Sequence of chain 1.C:
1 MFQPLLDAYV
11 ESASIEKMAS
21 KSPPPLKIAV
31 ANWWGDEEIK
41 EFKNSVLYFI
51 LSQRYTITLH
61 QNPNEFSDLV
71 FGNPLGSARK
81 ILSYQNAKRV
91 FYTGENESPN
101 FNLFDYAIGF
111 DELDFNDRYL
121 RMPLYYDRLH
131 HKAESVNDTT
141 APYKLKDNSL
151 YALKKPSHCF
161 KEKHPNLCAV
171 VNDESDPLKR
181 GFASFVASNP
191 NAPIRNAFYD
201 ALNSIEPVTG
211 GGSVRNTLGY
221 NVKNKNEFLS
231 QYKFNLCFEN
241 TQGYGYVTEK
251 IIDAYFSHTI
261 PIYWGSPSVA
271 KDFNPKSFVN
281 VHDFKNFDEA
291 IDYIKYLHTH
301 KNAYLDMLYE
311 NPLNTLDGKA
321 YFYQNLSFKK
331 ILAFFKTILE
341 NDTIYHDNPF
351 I

This small molecule binds to this protein.
Small molecule (SMILES): C[C@@H]1O[C@@H](O)[C@@H](O)[C@H](O)[C@@H]1O

Binding-site contacts:
Ligand atom C3 contacts residue GLY94 of chain 1.C at 3.6 Å.
Ligand atom O2 contacts residue GDP1 of chain 1.K at 3.0 Å (h-bond).
Ligand atom C4 contacts residue GDP1 of chain 1.K at 4.1 Å.
Ligand atom C4 contacts residue GLY94 of chain 1.C at 4.2 Å.
Ligand atom O3 contacts residue THR248 of chain 1.C at 3.7 Å.
Ligand atom C4 contacts residue LEU124 of chain 1.C at 3.7 Å (hydrophobic).
Ligand atom C1 contacts residue ASN240 of chain 1.C at 4.2 Å.
Ligand atom C2 contacts residue TYR246 of chain 1.C at 3.2 Å (hydrophobic).
Ligand atom O5 contacts residue LYS250 of chain 1.C at 3.1 Å (salt-bridge).
Ligand atom C3 contacts residue THR248 of chain 1.C at 4.5 Å.
Ligand atom C2 contacts residue GDP1 of chain 1.K at 2.5 Å.
Ligand atom C3 contacts residue TYR246 of chain 1.C at 3.4 Å (hydrophobic).
Ligand atom C6 contacts residue GLU249 of chain 1.C at 3.7 Å.
Ligand atom C1 contacts residue LYS250 of chain 1.C at 3.4 Å.
Ligand atom C1 contacts residue GDP1 of chain 1.K at 1.4 Å.
Ligand atom O3 contacts residue TYR246 of chain 1.C at 2.5 Å (h-bond).
Ligand atom O2 contacts residue ASN240 of chain 1.C at 2.5 Å (h-bond).
Ligand atom C3 contacts residue GDP1 of chain 1.K at 3.8 Å.
Ligand atom C4 contacts residue GLU249 of chain 1.C at 3.9 Å.
Ligand atom C2 contacts residue LYS250 of chain 1.C at 3.6 Å.
Ligand atom C4 contacts residue LYS250 of chain 1.C at 4.1 Å.
Ligand atom O4 contacts residue GDP1 of chain 1.K at 4.2 Å.
Ligand atom C6 contacts residue GDP1 of chain 1.K at 3.8 Å.
Ligand atom C2 contacts residue ASN240 of chain 1.C at 3.6 Å.
Ligand atom O3 contacts residue GLU95 of chain 1.C at 4.1 Å.
Ligand atom C5 contacts residue GLU249 of chain 1.C at 4.2 Å.
Ligand atom C5 contacts residue GDP1 of chain 1.K at 3.6 Å.
Ligand atom O3 contacts residue GLY94 of chain 1.C at 2.6 Å (h-bond).
Ligand atom O5 contacts residue GLU249 of chain 1.C at 3.9 Å.
Ligand atom C5 contacts residue LYS250 of chain 1.C at 4.1 Å.
Ligand atom O4 contacts residue THR248 of chain 1.C at 3.4 Å.
Ligand atom O5 contacts residue GDP1 of chain 1.K at 2.3 Å (h-bond).
Ligand atom O3 contacts residue LEU124 of chain 1.C at 4.2 Å.
Ligand atom O2 contacts residue TYR246 of chain 1.C at 2.9 Å (h-bond).
Ligand atom O4 contacts residue LYS250 of chain 1.C at 3.1 Å (salt-bridge).
Ligand atom O4 contacts residue GLU249 of chain 1.C at 2.8 Å (salt-bridge).
Ligand atom C4 contacts residue THR248 of chain 1.C at 4.5 Å.
Ligand atom O4 contacts residue LEU124 of chain 1.C at 3.5 Å.